Binding-site contacts:
Ligand atom O1 contacts residue PRO59 of chain 1.F at 3.4 Å.
Ligand atom C3 contacts residue PRO59 of chain 1.F at 3.4 Å (hydrophobic).
Ligand atom O1 contacts residue ARG58 of chain 1.F at 3.0 Å (salt-bridge).
Ligand atom C1 contacts residue PRO59 of chain 1.F at 4.4 Å (hydrophobic).
Ligand atom C2 contacts residue PRO59 of chain 1.F at 4.4 Å (hydrophobic).
Ligand atom O1 contacts residue TYR14 of chain 1.F at 3.5 Å (h-bond).
Ligand atom O2 contacts residue TYR14 of chain 1.F at 3.6 Å (h-bond).
Ligand atom C1 contacts residue TYR14 of chain 1.F at 3.8 Å (hydrophobic).
Ligand atom O2 contacts residue ARG58 of chain 1.F at 2.4 Å (salt-bridge).
Ligand atom C1 contacts residue ARG58 of chain 1.F at 3.4 Å.

A protein and the small-molecule ligand that binds it are described below.
Small molecule (SMILES): CCC=CCC(=O)C=CC=CCCCCCCCC(=O)O

Sequence of chain 1.F:
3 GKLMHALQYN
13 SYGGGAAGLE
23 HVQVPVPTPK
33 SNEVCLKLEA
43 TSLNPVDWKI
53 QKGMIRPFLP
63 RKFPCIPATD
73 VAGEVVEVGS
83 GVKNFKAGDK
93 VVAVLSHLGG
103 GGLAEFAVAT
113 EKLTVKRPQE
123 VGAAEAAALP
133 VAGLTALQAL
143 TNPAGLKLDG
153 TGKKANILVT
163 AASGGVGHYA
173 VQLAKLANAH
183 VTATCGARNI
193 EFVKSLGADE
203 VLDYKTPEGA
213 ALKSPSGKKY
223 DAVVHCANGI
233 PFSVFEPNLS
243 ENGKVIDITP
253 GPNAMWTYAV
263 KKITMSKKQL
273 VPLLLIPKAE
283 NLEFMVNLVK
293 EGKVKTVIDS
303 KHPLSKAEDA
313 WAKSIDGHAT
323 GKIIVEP